A protein and the small-molecule ligand that binds it are described below.
Small molecule (SMILES): CC(=O)N[C@H]1[C@H]([C@H](O)[C@H](O)CO)O[C@@](O[C@H](CO)[C@@H](O)[C@@H]2O[C@@H](C(=O)O)C[C@H](O)[C@H]2NC(C)=O)(C(=O)O)C[C@@H]1O

Binding-site contacts:
Ligand atom O8 contacts residue ASN272 of chain 12.E at 3.5 Å (h-bond).
Ligand atom N5 contacts residue GLN278 of chain 12.E at 3.7 Å.
Ligand atom C11 contacts residue GLN278 of chain 12.E at 3.5 Å.
Ligand atom O1B contacts residue THR276 of chain 12.E at 3.4 Å (h-bond).
Ligand atom C1 contacts residue THR276 of chain 12.E at 3.3 Å.
Ligand atom O8 contacts residue LYS68 of chain 12.E at 3.3 Å.
Ligand atom C10 contacts residue GLN278 of chain 12.E at 4.0 Å.
Ligand atom C11 contacts residue HIS138 of chain 12.D at 3.5 Å.
Ligand atom C6 contacts residue ASN272 of chain 12.E at 3.7 Å.
Ligand atom C9 contacts residue GLN278 of chain 12.E at 3.3 Å.
Ligand atom O9 contacts residue LEU67 of chain 12.E at 3.1 Å.
Ligand atom O1A contacts residue THR276 of chain 12.E at 2.6 Å (h-bond).
Ligand atom C8 contacts residue GLN278 of chain 12.E at 3.7 Å.
Ligand atom C7 contacts residue GLN278 of chain 12.E at 3.9 Å.
Ligand atom C9 contacts residue LYS68 of chain 12.E at 3.8 Å.
Ligand atom O8 contacts residue GLN278 of chain 12.E at 3.5 Å (h-bond).
Ligand atom C9 contacts residue LEU67 of chain 12.E at 4.0 Å (hydrophobic).
Ligand atom O1B contacts residue SER274 of chain 12.E at 3.3 Å (h-bond).
Ligand atom O1B contacts residue LYS68 of chain 12.E at 3.1 Å.
Ligand atom N5 contacts residue LEU62 of chain 12.E at 3.9 Å.
Ligand atom O9 contacts residue GLN278 of chain 12.E at 4.0 Å.
Ligand atom C10 contacts residue LEU62 of chain 12.E at 3.1 Å (hydrophobic).
Ligand atom C11 contacts residue THR276 of chain 12.E at 3.4 Å.
Ligand atom C11 contacts residue LEU62 of chain 12.E at 3.5 Å (hydrophobic).
Ligand atom C11 contacts residue PHE270 of chain 12.E at 3.9 Å (hydrophobic).
Ligand atom O7 contacts residue LEU62 of chain 12.E at 3.3 Å.
Ligand atom C7 contacts residue LEU62 of chain 12.E at 3.8 Å (hydrophobic).
Ligand atom O1A contacts residue ASN272 of chain 12.E at 3.6 Å.
Ligand atom C11 contacts residue PHE75 of chain 12.A at 3.5 Å (hydrophobic).
Ligand atom C11 contacts residue PHE65 of chain 12.E at 3.7 Å (hydrophobic).
Ligand atom N5 contacts residue ASN272 of chain 12.E at 3.2 Å (h-bond).
Ligand atom C10 contacts residue ASN272 of chain 12.E at 3.9 Å.
Ligand atom O10 contacts residue PHE75 of chain 12.A at 3.9 Å.
Ligand atom C6 contacts residue LYS68 of chain 12.E at 4.0 Å.
Ligand atom O1A contacts residue LYS68 of chain 12.E at 3.8 Å.
Ligand atom C11 contacts residue ASN272 of chain 12.E at 3.5 Å.
Ligand atom O9 contacts residue LYS68 of chain 12.E at 2.9 Å (salt-bridge).
Ligand atom O10 contacts residue LEU62 of chain 12.E at 2.8 Å.
Ligand atom O8 contacts residue THR276 of chain 12.E at 4.0 Å.
Ligand atom C1 contacts residue LYS68 of chain 12.E at 3.8 Å.

Sequence of chain 12.A:
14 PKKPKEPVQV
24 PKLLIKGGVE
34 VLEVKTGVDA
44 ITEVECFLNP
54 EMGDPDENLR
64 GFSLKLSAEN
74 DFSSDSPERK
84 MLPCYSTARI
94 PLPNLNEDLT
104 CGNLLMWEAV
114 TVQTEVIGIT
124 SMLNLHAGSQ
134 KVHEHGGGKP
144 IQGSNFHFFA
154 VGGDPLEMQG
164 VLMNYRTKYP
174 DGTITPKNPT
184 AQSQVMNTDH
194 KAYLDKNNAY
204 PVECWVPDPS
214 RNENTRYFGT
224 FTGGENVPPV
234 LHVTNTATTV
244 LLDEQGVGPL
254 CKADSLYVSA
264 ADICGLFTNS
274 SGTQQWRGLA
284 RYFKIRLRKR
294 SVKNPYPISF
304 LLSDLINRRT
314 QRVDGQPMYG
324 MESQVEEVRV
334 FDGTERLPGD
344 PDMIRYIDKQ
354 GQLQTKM

Sequence of chain 12.E:
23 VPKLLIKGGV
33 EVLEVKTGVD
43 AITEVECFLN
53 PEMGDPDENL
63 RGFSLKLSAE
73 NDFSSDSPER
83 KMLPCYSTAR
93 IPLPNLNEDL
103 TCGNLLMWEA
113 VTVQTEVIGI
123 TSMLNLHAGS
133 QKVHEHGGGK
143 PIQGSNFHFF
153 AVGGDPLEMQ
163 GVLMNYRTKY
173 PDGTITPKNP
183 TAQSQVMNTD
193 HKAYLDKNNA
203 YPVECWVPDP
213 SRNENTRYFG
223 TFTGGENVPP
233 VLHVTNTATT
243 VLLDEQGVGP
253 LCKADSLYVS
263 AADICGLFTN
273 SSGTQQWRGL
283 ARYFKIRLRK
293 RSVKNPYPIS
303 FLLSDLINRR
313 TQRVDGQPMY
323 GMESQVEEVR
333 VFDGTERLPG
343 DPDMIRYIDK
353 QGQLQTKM

Sequence of chain 12.D:
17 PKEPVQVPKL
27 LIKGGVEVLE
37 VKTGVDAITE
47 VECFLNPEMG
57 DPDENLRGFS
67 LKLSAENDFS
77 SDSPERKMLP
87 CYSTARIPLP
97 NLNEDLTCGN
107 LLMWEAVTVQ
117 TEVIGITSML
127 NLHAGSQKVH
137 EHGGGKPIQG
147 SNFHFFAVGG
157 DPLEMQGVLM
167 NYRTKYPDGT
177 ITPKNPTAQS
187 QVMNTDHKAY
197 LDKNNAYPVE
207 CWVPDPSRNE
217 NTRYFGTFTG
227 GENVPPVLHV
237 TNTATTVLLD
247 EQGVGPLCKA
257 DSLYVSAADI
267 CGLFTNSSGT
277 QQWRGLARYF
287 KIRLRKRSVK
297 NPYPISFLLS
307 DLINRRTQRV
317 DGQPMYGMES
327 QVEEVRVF